Binding-site contacts:
Ligand atom C17 contacts residue TRP96 of chain 1.A at 3.4 Å (hydrophobic).
Ligand atom C1 contacts residue TRP96 of chain 1.B at 3.6 Å (hydrophobic).
Ligand atom C3 contacts residue MET8 of chain 1.A at 3.8 Å (hydrophobic).
Ligand atom C14 contacts residue ALA92 of chain 1.A at 3.8 Å (hydrophobic).
Ligand atom O13 contacts residue MET89 of chain 1.A at 3.7 Å.
Ligand atom C5 contacts residue TRP96 of chain 1.A at 3.5 Å (hydrophobic).
Ligand atom C3 contacts residue VAL15 of chain 1.B at 3.5 Å (hydrophobic).
Ligand atom C8 contacts residue TRP96 of chain 1.A at 4.0 Å (hydrophobic).
Ligand atom C17 contacts residue TRP96 of chain 1.B at 3.8 Å (hydrophobic).
Ligand atom C14 contacts residue MET89 of chain 1.A at 3.5 Å (hydrophobic).
Ligand atom C4 contacts residue TRP96 of chain 1.B at 3.3 Å (hydrophobic).
Ligand atom O13 contacts residue PHE93 of chain 1.A at 3.3 Å.
Ligand atom C18 contacts residue TRP96 of chain 1.A at 3.5 Å (hydrophobic).
Ligand atom C6 contacts residue TRP96 of chain 1.B at 3.9 Å (hydrophobic).
Ligand atom O19 contacts residue TRP96 of chain 1.A at 3.7 Å.
Ligand atom C2 contacts residue TRP96 of chain 1.B at 3.6 Å (hydrophobic).
Ligand atom C4 contacts residue VAL15 of chain 1.B at 3.9 Å (hydrophobic).
Ligand atom C19 contacts residue TRP96 of chain 1.A at 3.3 Å (hydrophobic).
Ligand atom O4 contacts residue VAL15 of chain 1.B at 4.0 Å.
Ligand atom C9 contacts residue TRP96 of chain 1.A at 3.9 Å (hydrophobic).
Ligand atom C18 contacts residue TRP96 of chain 1.B at 3.6 Å (hydrophobic).
Ligand atom C5 contacts residue TRP96 of chain 1.B at 3.4 Å (hydrophobic).
Ligand atom O12 contacts residue VAL15 of chain 1.A at 3.1 Å.
Ligand atom C19 contacts residue TRP96 of chain 1.B at 3.1 Å (hydrophobic).
Ligand atom O17 contacts residue TRP96 of chain 1.A at 3.6 Å.
Ligand atom O19 contacts residue TRP96 of chain 1.B at 3.4 Å.
Ligand atom C20 contacts residue TRP96 of chain 1.B at 3.2 Å (hydrophobic).
Ligand atom C21 contacts residue TRP96 of chain 1.B at 3.8 Å (hydrophobic).
Ligand atom C20 contacts residue TRP96 of chain 1.A at 3.4 Å (hydrophobic).
Ligand atom C1 contacts residue TRP96 of chain 1.A at 3.9 Å (hydrophobic).
Ligand atom O4 contacts residue TRP96 of chain 1.B at 3.8 Å.
Ligand atom O19 contacts residue ALA11 of chain 1.A at 4.0 Å.
Ligand atom C6 contacts residue TRP96 of chain 1.A at 3.8 Å (hydrophobic).
Ligand atom C4 contacts residue TRP96 of chain 1.A at 3.9 Å (hydrophobic).
Ligand atom C2 contacts residue MET8 of chain 1.A at 3.5 Å (hydrophobic).
Ligand atom C3 contacts residue TRP96 of chain 1.B at 3.4 Å (hydrophobic).
Ligand atom C4' contacts residue ASP100 of chain 1.B at 4.0 Å.
Ligand atom O5' contacts residue PHE93 of chain 1.A at 3.7 Å.
Ligand atom C7 contacts residue TRP96 of chain 1.A at 3.7 Å (hydrophobic).
Ligand atom C16 contacts residue TRP96 of chain 1.A at 3.7 Å (hydrophobic).

A protein and the small-molecule ligand that binds it are described below.
Small molecule (SMILES): COc1cccc2c1C(=O)c1c(O)c3c(c(O)c1C2=O)C[C@@](O)(C(C)=O)C[C@@H]3O[C@H]1C[C@H](N)[C@H](O)[C@H](C)O1

Sequence of chain 1.B:
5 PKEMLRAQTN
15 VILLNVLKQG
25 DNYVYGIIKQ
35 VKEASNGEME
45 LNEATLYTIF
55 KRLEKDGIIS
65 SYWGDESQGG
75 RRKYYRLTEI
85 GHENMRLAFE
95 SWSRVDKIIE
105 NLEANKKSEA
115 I

Sequence of chain 1.A:
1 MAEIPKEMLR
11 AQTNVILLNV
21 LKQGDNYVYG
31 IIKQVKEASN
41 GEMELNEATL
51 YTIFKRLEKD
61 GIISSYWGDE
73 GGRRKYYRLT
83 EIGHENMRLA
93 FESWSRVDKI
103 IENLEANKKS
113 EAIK